Sequence of chain 20.A:
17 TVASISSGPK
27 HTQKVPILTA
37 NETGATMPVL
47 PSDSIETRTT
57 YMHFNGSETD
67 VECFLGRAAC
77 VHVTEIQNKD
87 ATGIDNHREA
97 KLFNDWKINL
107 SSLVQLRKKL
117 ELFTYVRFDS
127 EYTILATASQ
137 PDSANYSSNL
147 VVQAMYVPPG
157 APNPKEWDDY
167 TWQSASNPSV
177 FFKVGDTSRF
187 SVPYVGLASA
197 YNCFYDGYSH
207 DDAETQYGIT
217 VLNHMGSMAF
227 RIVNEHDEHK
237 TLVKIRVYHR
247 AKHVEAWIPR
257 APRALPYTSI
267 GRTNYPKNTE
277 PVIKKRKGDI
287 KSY

Sequence of chain 20.C:
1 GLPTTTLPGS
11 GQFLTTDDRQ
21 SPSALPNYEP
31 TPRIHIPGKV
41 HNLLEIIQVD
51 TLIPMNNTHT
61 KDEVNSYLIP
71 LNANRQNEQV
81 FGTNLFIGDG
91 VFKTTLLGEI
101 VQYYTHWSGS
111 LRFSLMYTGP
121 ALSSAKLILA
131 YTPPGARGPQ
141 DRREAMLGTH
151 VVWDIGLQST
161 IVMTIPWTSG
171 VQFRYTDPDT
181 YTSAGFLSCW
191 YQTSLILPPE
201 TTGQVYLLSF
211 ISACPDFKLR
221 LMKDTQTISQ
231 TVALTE

Sequence of chain 16.C:
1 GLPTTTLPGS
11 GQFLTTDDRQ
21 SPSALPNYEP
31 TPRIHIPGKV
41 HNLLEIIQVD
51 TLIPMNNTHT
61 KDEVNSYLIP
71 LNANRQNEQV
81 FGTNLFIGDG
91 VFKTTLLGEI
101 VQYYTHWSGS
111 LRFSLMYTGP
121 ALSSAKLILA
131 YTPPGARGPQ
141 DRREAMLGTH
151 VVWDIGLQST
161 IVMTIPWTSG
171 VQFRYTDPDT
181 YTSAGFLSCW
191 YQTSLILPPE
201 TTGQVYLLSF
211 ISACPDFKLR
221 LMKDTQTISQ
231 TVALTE

This protein binds this small molecule.
Small molecule (SMILES): Cc1cc(CCCOc2c(C)cc(-c3noc(C(F)(F)F)n3)cc2C)on1

Binding-site contacts:
Ligand atom C2A contacts residue PHE186 of chain 20.A at 3.3 Å (hydrophobic).
Ligand atom F3 contacts residue PRO174 of chain 20.A at 3.1 Å.
Ligand atom CM2 contacts residue MET224 of chain 20.A at 3.5 Å (hydrophobic).
Ligand atom C4 contacts residue TYR197 of chain 20.A at 3.7 Å (hydrophobic).
Ligand atom C1C contacts residue TYR128 of chain 20.A at 3.3 Å (hydrophobic).
Ligand atom F3 contacts residue ALA150 of chain 20.A at 3.0 Å.
Ligand atom C3A contacts residue PHE186 of chain 20.A at 3.1 Å (hydrophobic).
Ligand atom F1 contacts residue MET224 of chain 20.A at 3.7 Å.
Ligand atom N3A contacts residue TYR152 of chain 20.A at 3.5 Å.
Ligand atom C4 contacts residue LEU106 of chain 20.A at 3.3 Å (hydrophobic).
Ligand atom F1 contacts residue PHE186 of chain 20.A at 3.3 Å.
Ligand atom F3 contacts residue SER175 of chain 20.A at 2.8 Å.
Ligand atom N1A contacts residue PRO174 of chain 20.A at 3.5 Å.
Ligand atom CM6 contacts residue TYR152 of chain 20.A at 3.4 Å (hydrophobic).
Ligand atom C3 contacts residue LEU106 of chain 20.A at 3.4 Å (hydrophobic).
Ligand atom C1C contacts residue TYR197 of chain 20.A at 3.7 Å (hydrophobic).
Ligand atom F3 contacts residue VAL176 of chain 20.A at 3.6 Å.
Ligand atom F3 contacts residue TYR152 of chain 20.A at 3.6 Å.
Ligand atom C2A contacts residue TYR152 of chain 20.A at 3.5 Å (hydrophobic).
Ligand atom CM6 contacts residue VAL191 of chain 20.A at 3.7 Å (hydrophobic).
Ligand atom O1A contacts residue PRO174 of chain 20.A at 3.4 Å.
Ligand atom CM4 contacts residue PHE186 of chain 20.A at 3.5 Å (hydrophobic).
Ligand atom C5B contacts residue TYR152 of chain 20.A at 3.4 Å (hydrophobic).
Ligand atom CM2 contacts residue TYR128 of chain 20.A at 3.4 Å (hydrophobic).
Ligand atom CM4 contacts residue VAL176 of chain 20.A at 3.7 Å (hydrophobic).
Ligand atom C4B contacts residue TYR152 of chain 20.A at 3.6 Å (hydrophobic).
Ligand atom CM3 contacts residue ASN219 of chain 20.A at 3.5 Å.
Ligand atom O1 contacts residue MET221 of chain 20.A at 3.7 Å.
Ligand atom F2 contacts residue VAL176 of chain 20.A at 2.7 Å.
Ligand atom C3C contacts residue TYR128 of chain 20.A at 3.1 Å (hydrophobic).
Ligand atom C3B contacts residue MET224 of chain 20.A at 3.6 Å (hydrophobic).
Ligand atom C2C contacts residue TYR128 of chain 20.A at 3.2 Å (hydrophobic).
Ligand atom F2 contacts residue PHE186 of chain 20.A at 3.1 Å.
Ligand atom N1A contacts residue ALA24 of chain 20.C at 3.3 Å.
Ligand atom O1A contacts residue PHE186 of chain 20.A at 3.4 Å.
Ligand atom C6B contacts residue TYR152 of chain 20.A at 3.6 Å (hydrophobic).
Ligand atom CM4 contacts residue ALA150 of chain 20.A at 3.7 Å (hydrophobic).
Ligand atom O1A contacts residue ALA24 of chain 20.C at 3.4 Å.
Ligand atom N1A contacts residue PHE186 of chain 20.A at 3.5 Å.
Ligand atom N3A contacts residue PHE186 of chain 20.A at 3.1 Å.